Binding-site contacts:
Ligand atom C5 contacts residue NAG1 of chain 1.UB at 3.7 Å.
Ligand atom C8 contacts residue ASN338 of chain 1.I at 3.9 Å.
Ligand atom O6 contacts residue SER171 of chain 1.I at 3.8 Å.
Ligand atom C8 contacts residue VAL216 of chain 1.I at 3.9 Å (hydrophobic).
Ligand atom O7 contacts residue ASN224 of chain 1.I at 3.8 Å.
Ligand atom C6 contacts residue NAG1 of chain 1.UB at 3.9 Å.
Ligand atom C5 contacts residue VAL406 of chain 1.I at 3.6 Å (hydrophobic).
Ligand atom C6 contacts residue SER171 of chain 1.I at 4.1 Å.
Ligand atom C7 contacts residue VAL216 of chain 1.I at 4.3 Å (hydrophobic).
Ligand atom C3 contacts residue VAL406 of chain 1.I at 4.0 Å (hydrophobic).
Ligand atom C1 contacts residue SER407 of chain 1.I at 3.9 Å.
Ligand atom C2 contacts residue ASN224 of chain 1.I at 2.5 Å.
Ligand atom O5 contacts residue ASN224 of chain 1.I at 2.4 Å (h-bond).
Ligand atom N2 contacts residue SER407 of chain 1.I at 3.0 Å (h-bond).
Ligand atom C7 contacts residue ASN224 of chain 1.I at 3.6 Å.
Ligand atom O5 contacts residue NAG1 of chain 1.UB at 3.5 Å.
Ligand atom C8 contacts residue LEU223 of chain 1.I at 3.6 Å (hydrophobic).
Ligand atom O5 contacts residue VAL406 of chain 1.I at 4.3 Å.
Ligand atom C7 contacts residue ASN338 of chain 1.I at 4.4 Å.
Ligand atom C3 contacts residue SER407 of chain 1.I at 4.0 Å.
Ligand atom O6 contacts residue GLY340 of chain 1.I at 3.5 Å.
Ligand atom N2 contacts residue ASN224 of chain 1.I at 3.0 Å (h-bond).
Ligand atom C2 contacts residue SER407 of chain 1.I at 3.8 Å.
Ligand atom O7 contacts residue PRO174 of chain 1.I at 3.6 Å.
Ligand atom C8 contacts residue SER407 of chain 1.I at 3.9 Å.
Ligand atom C4 contacts residue ASN224 of chain 1.I at 4.3 Å.
Ligand atom C3 contacts residue ASN224 of chain 1.I at 3.9 Å.
Ligand atom C5 contacts residue ASN224 of chain 1.I at 3.8 Å.
Ligand atom C1 contacts residue ASN224 of chain 1.I at 1.5 Å.
Ligand atom O7 contacts residue VAL216 of chain 1.I at 4.0 Å.
Ligand atom C1 contacts residue NAG1 of chain 1.UB at 4.0 Å.
Ligand atom C1 contacts residue VAL406 of chain 1.I at 4.1 Å (hydrophobic).
Ligand atom C4 contacts residue VAL406 of chain 1.I at 4.2 Å (hydrophobic).
Ligand atom C7 contacts residue SER407 of chain 1.I at 3.9 Å.
Ligand atom O4 contacts residue VAL406 of chain 1.I at 4.3 Å.

The small molecule below binds the protein below.
Small molecule (SMILES): CC(=O)N[C@H]1[C@H](O[C@H]2[C@H](O)[C@@H](NC(C)=O)CO[C@@H]2CO)O[C@H](CO)[C@@H](O[C@@H]2O[C@H](CO)[C@@H](O)[C@H](O[C@H]3O[C@H](CO)[C@@H](O)[C@H](O)[C@@H]3O)[C@@H]2O)[C@@H]1O

Sequence of chain 1.I:
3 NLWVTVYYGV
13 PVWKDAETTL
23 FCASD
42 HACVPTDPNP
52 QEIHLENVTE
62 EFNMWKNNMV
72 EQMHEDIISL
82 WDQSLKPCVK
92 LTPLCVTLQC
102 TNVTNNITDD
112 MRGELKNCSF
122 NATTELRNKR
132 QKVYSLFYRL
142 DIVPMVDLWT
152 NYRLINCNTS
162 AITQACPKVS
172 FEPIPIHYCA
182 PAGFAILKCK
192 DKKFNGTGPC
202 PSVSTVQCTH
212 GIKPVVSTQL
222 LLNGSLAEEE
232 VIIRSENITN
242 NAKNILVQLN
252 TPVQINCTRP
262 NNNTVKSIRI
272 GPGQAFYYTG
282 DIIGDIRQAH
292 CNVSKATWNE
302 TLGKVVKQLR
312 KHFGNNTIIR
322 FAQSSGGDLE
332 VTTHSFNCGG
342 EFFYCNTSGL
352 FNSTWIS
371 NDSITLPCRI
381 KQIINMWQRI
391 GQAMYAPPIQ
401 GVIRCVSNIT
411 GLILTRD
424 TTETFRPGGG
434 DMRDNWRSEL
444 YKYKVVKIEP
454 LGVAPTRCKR